Binding-site contacts:
Ligand atom C5 contacts residue ASN20 of chain 1.C at 3.6 Å.
Ligand atom O7 contacts residue GLY16 of chain 1.C at 3.3 Å.
Ligand atom N2 contacts residue ASN20 of chain 1.C at 3.0 Å (h-bond).
Ligand atom C4 contacts residue ASN20 of chain 1.C at 4.2 Å.
Ligand atom O3 contacts residue SER48 of chain 1.C at 4.0 Å.
Ligand atom C8 contacts residue PHE15 of chain 1.C at 3.8 Å (hydrophobic).
Ligand atom O7 contacts residue ASN20 of chain 1.C at 4.1 Å.
Ligand atom C2 contacts residue ASN20 of chain 1.C at 2.5 Å.
Ligand atom C7 contacts residue GLY16 of chain 1.C at 3.5 Å.
Ligand atom C3 contacts residue SER48 of chain 1.C at 4.0 Å.
Ligand atom C8 contacts residue GLY16 of chain 1.C at 3.5 Å.
Ligand atom C3 contacts residue ASN20 of chain 1.C at 3.8 Å.
Ligand atom C8 contacts residue PHE19 of chain 1.C at 4.0 Å (hydrophobic).
Ligand atom C8 contacts residue LEU45 of chain 1.C at 3.5 Å (hydrophobic).
Ligand atom N2 contacts residue SER48 of chain 1.C at 4.4 Å.
Ligand atom N2 contacts residue GLY16 of chain 1.C at 4.3 Å.
Ligand atom C7 contacts residue ASN20 of chain 1.C at 3.8 Å.
Ligand atom C1 contacts residue ASN20 of chain 1.C at 1.4 Å.
Ligand atom O5 contacts residue ASN20 of chain 1.C at 2.4 Å (h-bond).

The protein below binds the small molecule below.
Small molecule (SMILES): CC(=O)N[C@@H]1[C@@H](O)[C@H](O)[C@@H](CO)O[C@H]1O

Sequence of chain 1.C:
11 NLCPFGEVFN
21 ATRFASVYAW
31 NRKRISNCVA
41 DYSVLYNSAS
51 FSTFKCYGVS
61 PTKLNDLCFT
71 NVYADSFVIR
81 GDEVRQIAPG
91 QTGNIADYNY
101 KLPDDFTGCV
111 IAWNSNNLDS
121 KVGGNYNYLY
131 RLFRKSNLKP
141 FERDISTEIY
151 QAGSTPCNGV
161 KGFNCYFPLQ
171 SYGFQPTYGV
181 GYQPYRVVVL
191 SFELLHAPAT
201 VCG